Binding-site contacts:
Ligand atom CA contacts residue ASP169 of chain 2.A at 3.2 Å.
Ligand atom C1 contacts residue ASP169 of chain 2.A at 3.7 Å.
Ligand atom O contacts residue ARG128 of chain 2.A at 3.5 Å (salt-bridge).
Ligand atom C contacts residue CYS143 of chain 2.A at 3.7 Å (hydrophobic).
Ligand atom C1 contacts residue HIS291 of chain 1.A at 3.8 Å.
Ligand atom OD2 contacts residue ARG128 of chain 2.A at 3.4 Å (salt-bridge).
Ligand atom C contacts residue ARG128 of chain 2.A at 3.9 Å.
Ligand atom CG2 contacts residue ARG128 of chain 2.A at 3.3 Å.
Ligand atom CG2 contacts residue ASN130 of chain 2.A at 3.3 Å.
Ligand atom C3 contacts residue ASN111 of chain 2.A at 3.6 Å.
Ligand atom OD1 contacts residue ARG128 of chain 2.A at 2.4 Å (salt-bridge).
Ligand atom CB contacts residue ASP169 of chain 2.A at 3.8 Å.
Ligand atom CA contacts residue CYS143 of chain 2.A at 3.8 Å (hydrophobic).
Ligand atom O contacts residue ARG142 of chain 2.A at 3.8 Å.
Ligand atom OD2 contacts residue ASP169 of chain 2.A at 3.7 Å.
Ligand atom C contacts residue ARG128 of chain 2.A at 3.8 Å.
Ligand atom O contacts residue TRP78 of chain 2.A at 3.5 Å.
Ligand atom C1 contacts residue ASN111 of chain 2.A at 3.4 Å.
Ligand atom CG1 contacts residue GLY144 of chain 2.A at 3.6 Å.
Ligand atom CG contacts residue ARG128 of chain 2.A at 3.1 Å.
Ligand atom O2 contacts residue ASN111 of chain 2.A at 3.4 Å (h-bond).
Ligand atom C contacts residue CYS143 of chain 2.A at 2.9 Å (hydrophobic).
Ligand atom O contacts residue HIS291 of chain 1.A at 3.0 Å (h-bond).
Ligand atom N contacts residue ASP169 of chain 2.A at 3.1 Å (salt-bridge).
Ligand atom CB contacts residue VAL171 of chain 2.A at 3.7 Å (hydrophobic).
Ligand atom C contacts residue HIS291 of chain 1.A at 3.6 Å.
Ligand atom OD1 contacts residue ARG142 of chain 2.A at 2.7 Å (salt-bridge).
Ligand atom CB contacts residue CYS143 of chain 2.A at 3.8 Å (hydrophobic).
Ligand atom C1 contacts residue CYS143 of chain 2.A at 1.5 Å (hydrophobic).
Ligand atom CA contacts residue ASP169 of chain 2.A at 3.7 Å.
Ligand atom CG contacts residue ARG142 of chain 2.A at 3.7 Å.
Ligand atom O contacts residue GLY144 of chain 2.A at 3.1 Å (h-bond).
Ligand atom CB contacts residue ASP169 of chain 2.A at 3.1 Å.
Ligand atom C contacts residue GLY144 of chain 2.A at 3.8 Å.
Ligand atom O1 contacts residue ASN111 of chain 2.A at 2.9 Å (h-bond).
Ligand atom C4 contacts residue ASN111 of chain 2.A at 3.8 Å.
Ligand atom C1 contacts residue HIS170 of chain 2.A at 3.5 Å.
Ligand atom O contacts residue CYS143 of chain 2.A at 3.5 Å (h-bond).
Ligand atom O contacts residue ARG128 of chain 2.A at 3.0 Å (salt-bridge).
Ligand atom N contacts residue CYS143 of chain 2.A at 3.6 Å.

Sequence of chain 1.A:
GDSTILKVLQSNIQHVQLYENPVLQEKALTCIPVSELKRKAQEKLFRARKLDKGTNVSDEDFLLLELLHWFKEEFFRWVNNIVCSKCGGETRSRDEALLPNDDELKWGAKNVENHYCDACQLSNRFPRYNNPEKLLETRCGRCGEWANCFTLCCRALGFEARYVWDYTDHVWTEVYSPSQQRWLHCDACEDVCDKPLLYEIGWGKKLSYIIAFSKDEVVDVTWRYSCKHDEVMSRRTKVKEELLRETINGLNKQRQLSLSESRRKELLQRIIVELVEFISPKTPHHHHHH

Sequence of chain 2.A:
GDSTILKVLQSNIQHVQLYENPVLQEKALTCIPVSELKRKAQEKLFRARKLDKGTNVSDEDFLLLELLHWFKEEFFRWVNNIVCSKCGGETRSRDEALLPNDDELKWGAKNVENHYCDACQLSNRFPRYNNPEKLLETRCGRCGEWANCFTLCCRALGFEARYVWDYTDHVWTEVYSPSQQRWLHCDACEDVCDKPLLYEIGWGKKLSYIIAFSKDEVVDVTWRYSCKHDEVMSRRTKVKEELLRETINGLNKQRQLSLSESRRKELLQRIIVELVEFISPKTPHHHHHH

This small molecule binds to this protein.
Small molecule (SMILES): CC(=O)[C@H](CC(=O)O)NC(=O)[C@H](C)NC(=O)[C@@H](NC(=O)OCc1ccccc1)C(C)C